This small molecule binds to this protein.
Small molecule (SMILES): CC(=O)N[C@H]1[C@H]([C@H](O)[C@H](O)CO)O[C@@](O)(C(=O)O)C[C@@H]1O

Sequence of chain 12.A:
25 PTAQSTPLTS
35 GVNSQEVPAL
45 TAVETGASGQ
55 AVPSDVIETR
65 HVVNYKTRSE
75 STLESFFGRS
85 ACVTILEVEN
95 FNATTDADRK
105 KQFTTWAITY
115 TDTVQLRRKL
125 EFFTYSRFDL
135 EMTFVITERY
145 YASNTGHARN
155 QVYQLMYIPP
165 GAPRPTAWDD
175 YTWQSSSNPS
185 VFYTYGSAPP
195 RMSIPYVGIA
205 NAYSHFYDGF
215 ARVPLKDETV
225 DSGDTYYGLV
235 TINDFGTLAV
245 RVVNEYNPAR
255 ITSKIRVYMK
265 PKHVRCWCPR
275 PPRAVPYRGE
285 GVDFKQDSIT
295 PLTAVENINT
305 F

Sequence of chain 13.A:
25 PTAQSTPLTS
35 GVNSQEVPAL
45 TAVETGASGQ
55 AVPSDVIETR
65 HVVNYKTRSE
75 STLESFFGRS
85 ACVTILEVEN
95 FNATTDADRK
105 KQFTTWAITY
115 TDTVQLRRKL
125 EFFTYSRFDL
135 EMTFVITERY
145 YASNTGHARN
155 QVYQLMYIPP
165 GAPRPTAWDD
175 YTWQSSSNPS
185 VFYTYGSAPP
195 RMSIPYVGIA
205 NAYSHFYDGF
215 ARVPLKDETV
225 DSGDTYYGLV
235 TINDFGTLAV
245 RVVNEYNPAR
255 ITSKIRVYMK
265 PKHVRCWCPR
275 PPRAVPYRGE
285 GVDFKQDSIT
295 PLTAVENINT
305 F

Binding-site contacts:
Ligand atom O4 contacts residue TYR145 of chain 13.A at 4.2 Å.
Ligand atom C1 contacts residue SER147 of chain 13.A at 3.6 Å.
Ligand atom C1 contacts residue ALA146 of chain 13.A at 3.9 Å (hydrophobic).
Ligand atom O1B contacts residue ALA146 of chain 13.A at 3.2 Å.
Ligand atom C11 contacts residue ARG143 of chain 13.A at 4.0 Å.
Ligand atom C4 contacts residue PRO252 of chain 12.A at 3.8 Å (hydrophobic).
Ligand atom O1B contacts residue ASN148 of chain 13.A at 4.3 Å.
Ligand atom O1B contacts residue SER147 of chain 13.A at 3.1 Å (h-bond).
Ligand atom O1A contacts residue SER147 of chain 13.A at 2.8 Å (h-bond).
Ligand atom N5 contacts residue TYR145 of chain 13.A at 2.6 Å (h-bond).
Ligand atom O10 contacts residue TYR250 of chain 12.A at 2.7 Å (h-bond).
Ligand atom C11 contacts residue TYR145 of chain 13.A at 3.7 Å (hydrophobic).
Ligand atom N5 contacts residue TYR250 of chain 12.A at 4.4 Å.
Ligand atom C1 contacts residue PRO252 of chain 12.A at 4.1 Å (hydrophobic).
Ligand atom C9 contacts residue TYR145 of chain 13.A at 4.2 Å (hydrophobic).
Ligand atom C6 contacts residue TYR145 of chain 13.A at 3.4 Å (hydrophobic).
Ligand atom C11 contacts residue TYR250 of chain 12.A at 3.7 Å (hydrophobic).
Ligand atom C3 contacts residue PRO252 of chain 12.A at 3.9 Å (hydrophobic).
Ligand atom C6 contacts residue ALA146 of chain 13.A at 4.2 Å (hydrophobic).
Ligand atom O4 contacts residue ASN251 of chain 12.A at 4.2 Å.
Ligand atom C8 contacts residue ALA146 of chain 13.A at 4.4 Å (hydrophobic).
Ligand atom C10 contacts residue TYR145 of chain 13.A at 3.6 Å (hydrophobic).
Ligand atom O1A contacts residue PRO252 of chain 12.A at 3.3 Å.
Ligand atom C7 contacts residue TYR145 of chain 13.A at 3.8 Å (hydrophobic).
Ligand atom O4 contacts residue TYR250 of chain 12.A at 3.4 Å.
Ligand atom C5 contacts residue TYR145 of chain 13.A at 3.3 Å (hydrophobic).
Ligand atom O1A contacts residue ALA146 of chain 13.A at 4.2 Å.
Ligand atom O4 contacts residue PRO252 of chain 12.A at 3.8 Å.
Ligand atom C10 contacts residue TYR250 of chain 12.A at 3.5 Å (hydrophobic).
Ligand atom O8 contacts residue ALA146 of chain 13.A at 3.3 Å.
Ligand atom C4 contacts residue TYR145 of chain 13.A at 3.6 Å (hydrophobic).